This small molecule binds to this protein.
Small molecule (SMILES): N[C@@H](Cc1cc(-c2ccc(Cl)cc2Cl)cc(CP(=O)(O)O)c1O)C(=O)O

Binding-site contacts:
Ligand atom O5 contacts residue SER721 of chain 1.D at 3.3 Å (h-bond).
Ligand atom C13 contacts residue GLU444 of chain 1.D at 3.9 Å.
Ligand atom C contacts residue HIS517 of chain 1.D at 3.4 Å.
Ligand atom C1 contacts residue SER721 of chain 1.D at 2.9 Å.
Ligand atom O2 contacts residue THR545 of chain 1.D at 3.5 Å (h-bond).
Ligand atom O contacts residue THR545 of chain 1.D at 3.3 Å (h-bond).
Ligand atom O contacts residue HIS517 of chain 1.D at 3.4 Å.
Ligand atom CL6 contacts residue ALA445 of chain 1.D at 3.4 Å.
Ligand atom C14 contacts residue GLU444 of chain 1.D at 3.0 Å.
Ligand atom O3 contacts residue SER721 of chain 1.D at 1.3 Å (h-bond).
Ligand atom O3 contacts residue GLY720 of chain 1.D at 2.3 Å.
Ligand atom C10 contacts residue GLU444 of chain 1.D at 3.7 Å.
Ligand atom C5 contacts residue SER721 of chain 1.D at 3.6 Å.
Ligand atom CA contacts residue ARG550 of chain 1.D at 3.6 Å.
Ligand atom CL0 contacts residue TYR793 of chain 1.D at 2.7 Å.
Ligand atom O2 contacts residue ARG550 of chain 1.D at 3.2 Å (salt-bridge).
Ligand atom O5 contacts residue GLY720 of chain 1.D at 3.1 Å.
Ligand atom C15 contacts residue VAL766 of chain 1.D at 3.9 Å (hydrophobic).
Ligand atom C4 contacts residue SER721 of chain 1.D at 3.6 Å.
Ligand atom C8 contacts residue HIS517 of chain 1.D at 3.9 Å.
Ligand atom O4 contacts residue THR722 of chain 1.D at 3.3 Å.
Ligand atom O2 contacts residue HIS517 of chain 1.D at 3.1 Å.
Ligand atom O4 contacts residue SER721 of chain 1.D at 3.3 Å (h-bond).
Ligand atom P contacts residue THR722 of chain 1.D at 3.8 Å.
Ligand atom C15 contacts residue GLU444 of chain 1.D at 3.1 Å.
Ligand atom O2 contacts residue LEU544 of chain 1.D at 3.4 Å.
Ligand atom C11 contacts residue GLU444 of chain 1.D at 3.0 Å.
Ligand atom O4 contacts residue GLY720 of chain 1.D at 3.4 Å.
Ligand atom O contacts residue ARG550 of chain 1.D at 1.3 Å (salt-bridge).
Ligand atom C13 contacts residue TYR762 of chain 1.D at 3.9 Å (hydrophobic).
Ligand atom C16 contacts residue HIS517 of chain 1.D at 3.3 Å.
Ligand atom O6 contacts residue SER721 of chain 1.D at 3.0 Å (h-bond).
Ligand atom P contacts residue SER721 of chain 1.D at 2.7 Å.
Ligand atom N contacts residue THR545 of chain 1.D at 3.1 Å.
Ligand atom P contacts residue GLY720 of chain 1.D at 3.3 Å.
Ligand atom CL6 contacts residue GLU444 of chain 1.D at 3.0 Å.
Ligand atom CA contacts residue THR545 of chain 1.D at 3.9 Å.
Ligand atom C contacts residue THR545 of chain 1.D at 3.3 Å.
Ligand atom C contacts residue ARG550 of chain 1.D at 2.5 Å.
Ligand atom O3 contacts residue THR722 of chain 1.D at 2.9 Å (h-bond).

Sequence of chain 1.D:
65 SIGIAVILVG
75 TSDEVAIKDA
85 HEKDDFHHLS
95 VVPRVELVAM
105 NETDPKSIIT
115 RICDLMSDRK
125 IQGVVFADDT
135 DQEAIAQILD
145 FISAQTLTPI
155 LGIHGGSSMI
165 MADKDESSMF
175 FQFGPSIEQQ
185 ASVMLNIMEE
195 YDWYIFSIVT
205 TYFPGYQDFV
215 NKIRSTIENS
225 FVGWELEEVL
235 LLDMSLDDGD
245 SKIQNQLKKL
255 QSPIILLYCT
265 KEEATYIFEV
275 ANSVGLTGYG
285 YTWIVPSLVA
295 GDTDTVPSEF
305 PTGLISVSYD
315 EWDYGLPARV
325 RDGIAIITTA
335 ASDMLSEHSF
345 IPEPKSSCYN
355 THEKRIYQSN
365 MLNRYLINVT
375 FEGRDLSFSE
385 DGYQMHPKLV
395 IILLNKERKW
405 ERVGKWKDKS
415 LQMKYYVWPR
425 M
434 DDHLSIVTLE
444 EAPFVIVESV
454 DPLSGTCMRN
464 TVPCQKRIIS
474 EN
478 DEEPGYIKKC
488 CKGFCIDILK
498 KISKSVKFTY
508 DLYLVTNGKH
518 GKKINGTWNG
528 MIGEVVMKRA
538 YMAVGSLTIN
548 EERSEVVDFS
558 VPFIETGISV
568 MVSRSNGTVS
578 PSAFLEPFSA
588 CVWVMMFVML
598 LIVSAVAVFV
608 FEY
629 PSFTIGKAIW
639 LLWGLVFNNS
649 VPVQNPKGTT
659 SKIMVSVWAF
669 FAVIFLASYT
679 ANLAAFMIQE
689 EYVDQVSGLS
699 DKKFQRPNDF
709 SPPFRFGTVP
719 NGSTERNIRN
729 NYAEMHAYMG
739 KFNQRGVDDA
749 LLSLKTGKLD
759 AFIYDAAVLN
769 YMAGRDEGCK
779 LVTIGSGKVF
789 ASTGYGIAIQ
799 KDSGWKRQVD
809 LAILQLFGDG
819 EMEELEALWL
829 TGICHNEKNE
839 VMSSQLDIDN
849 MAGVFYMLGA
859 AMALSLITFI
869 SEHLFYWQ